Sequence of chain 1.B:
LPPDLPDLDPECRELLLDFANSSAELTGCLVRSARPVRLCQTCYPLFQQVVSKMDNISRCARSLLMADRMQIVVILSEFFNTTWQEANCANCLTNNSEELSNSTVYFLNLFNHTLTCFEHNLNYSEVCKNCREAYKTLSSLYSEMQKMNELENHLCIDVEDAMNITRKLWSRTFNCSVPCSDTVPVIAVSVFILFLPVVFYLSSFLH

Sequence of chain 1.A:
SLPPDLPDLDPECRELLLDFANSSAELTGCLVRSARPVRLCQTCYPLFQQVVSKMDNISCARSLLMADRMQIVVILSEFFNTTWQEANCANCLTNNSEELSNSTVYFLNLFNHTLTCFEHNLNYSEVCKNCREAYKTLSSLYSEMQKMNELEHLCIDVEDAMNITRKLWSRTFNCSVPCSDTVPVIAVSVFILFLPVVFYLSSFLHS

A small-molecule ligand and the protein it binds are described below.
Small molecule (SMILES): CC(=O)N[C@H]1[C@H](O[C@H]2[C@H](O)[C@@H](NC(C)=O)CO[C@@H]2CO)O[C@H](CO)[C@@H](O)[C@@H]1O

Binding-site contacts:
Ligand atom O3 contacts residue ARG151 of chain 1.B at 4.1 Å.
Ligand atom O7 contacts residue ARG151 of chain 1.B at 3.3 Å.
Ligand atom C4 contacts residue GLN153 of chain 1.B at 3.8 Å.
Ligand atom C6 contacts residue LYS267 of chain 1.A at 2.7 Å.
Ligand atom O4 contacts residue MET148 of chain 1.B at 3.9 Å.
Ligand atom C3 contacts residue MET148 of chain 1.B at 2.7 Å (hydrophobic).
Ligand atom C6 contacts residue ALA149 of chain 1.B at 4.5 Å (hydrophobic).
Ligand atom C8 contacts residue ARG151 of chain 1.B at 3.7 Å.
Ligand atom O7 contacts residue ASP260 of chain 1.A at 4.5 Å.
Ligand atom C7 contacts residue ARG151 of chain 1.B at 3.7 Å.
Ligand atom C2 contacts residue ASN263 of chain 1.A at 2.4 Å.
Ligand atom N2 contacts residue MET148 of chain 1.B at 3.3 Å (h-bond).
Ligand atom C7 contacts residue ASN263 of chain 1.A at 3.1 Å.
Ligand atom C4 contacts residue MET148 of chain 1.B at 3.7 Å (hydrophobic).
Ligand atom O5 contacts residue LYS267 of chain 1.A at 3.4 Å (salt-bridge).
Ligand atom C1 contacts residue ASN263 of chain 1.A at 1.4 Å.
Ligand atom O5 contacts residue ASN263 of chain 1.A at 2.4 Å (h-bond).
Ligand atom C2 contacts residue MET148 of chain 1.B at 3.5 Å (hydrophobic).
Ligand atom C5 contacts residue LYS267 of chain 1.A at 3.5 Å.
Ligand atom C3 contacts residue ASN263 of chain 1.A at 3.8 Å.
Ligand atom N2 contacts residue ARG151 of chain 1.B at 4.3 Å.
Ligand atom N2 contacts residue ASN263 of chain 1.A at 2.8 Å (h-bond).
Ligand atom O7 contacts residue ASN263 of chain 1.A at 3.1 Å (h-bond).
Ligand atom C6 contacts residue GLN153 of chain 1.B at 4.1 Å.
Ligand atom C5 contacts residue GLN153 of chain 1.B at 3.9 Å.
Ligand atom C3 contacts residue GLN153 of chain 1.B at 4.5 Å.
Ligand atom O6 contacts residue ARG151 of chain 1.B at 4.1 Å.
Ligand atom C8 contacts residue MET148 of chain 1.B at 3.4 Å (hydrophobic).
Ligand atom C5 contacts residue ASP150 of chain 1.B at 4.3 Å.
Ligand atom C5 contacts residue ASN263 of chain 1.A at 3.7 Å.
Ligand atom C4 contacts residue ASN263 of chain 1.A at 4.2 Å.
Ligand atom O5 contacts residue ALA149 of chain 1.B at 4.5 Å.
Ligand atom C7 contacts residue MET148 of chain 1.B at 3.8 Å (hydrophobic).
Ligand atom O4 contacts residue GLN153 of chain 1.B at 2.7 Å (h-bond).
Ligand atom O3 contacts residue MET148 of chain 1.B at 1.4 Å.
Ligand atom O6 contacts residue LYS267 of chain 1.A at 1.3 Å (salt-bridge).
Ligand atom C8 contacts residue ASN263 of chain 1.A at 4.3 Å.